Binding-site contacts:
Ligand atom O4 contacts residue TYR156 of chain 1.B at 2.7 Å (h-bond).
Ligand atom C6 contacts residue TYR168 of chain 1.B at 3.4 Å (hydrophobic).
Ligand atom O4 contacts residue VAL163 of chain 1.B at 3.9 Å.
Ligand atom C4 contacts residue GLN148 of chain 1.B at 4.4 Å.
Ligand atom C2 contacts residue ASN152 of chain 1.B at 3.9 Å.
Ligand atom O1 contacts residue TYR168 of chain 1.B at 4.4 Å.
Ligand atom C2 contacts residue MET170 of chain 1.B at 4.5 Å (hydrophobic).
Ligand atom O2 contacts residue ASP150 of chain 1.B at 2.6 Å (salt-bridge).
Ligand atom O2 contacts residue ASN152 of chain 1.B at 3.0 Å (h-bond).
Ligand atom C6 contacts residue VAL163 of chain 1.B at 3.8 Å (hydrophobic).
Ligand atom C2 contacts residue ASP150 of chain 1.B at 3.3 Å.
Ligand atom C3 contacts residue GLN148 of chain 1.B at 4.1 Å.
Ligand atom O6 contacts residue VAL163 of chain 1.B at 4.0 Å.
Ligand atom O3 contacts residue BMA1 of chain 1.J at 2.6 Å (h-bond).
Ligand atom C1 contacts residue TYR168 of chain 1.B at 4.5 Å (hydrophobic).
Ligand atom O3 contacts residue GLN148 of chain 1.B at 3.2 Å (h-bond).
Ligand atom C1 contacts residue ASN152 of chain 1.B at 3.9 Å.
Ligand atom C6 contacts residue ASN152 of chain 1.B at 4.2 Å.
Ligand atom C4 contacts residue ASN152 of chain 1.B at 4.1 Å.
Ligand atom O2 contacts residue GLN148 of chain 1.B at 3.6 Å (h-bond).
Ligand atom C4 contacts residue BMA1 of chain 1.J at 4.2 Å.
Ligand atom C3 contacts residue ASP150 of chain 1.B at 4.1 Å.
Ligand atom O5 contacts residue TYR168 of chain 1.B at 3.4 Å.
Ligand atom C3 contacts residue TYR156 of chain 1.B at 4.0 Å (hydrophobic).
Ligand atom C5 contacts residue TYR168 of chain 1.B at 4.3 Å (hydrophobic).
Ligand atom O3 contacts residue ASP150 of chain 1.B at 3.7 Å.
Ligand atom C4 contacts residue TYR156 of chain 1.B at 3.4 Å (hydrophobic).
Ligand atom C3 contacts residue BMA1 of chain 1.J at 3.5 Å.
Ligand atom C5 contacts residue ASN152 of chain 1.B at 3.9 Å.
Ligand atom O3 contacts residue TYR156 of chain 1.B at 3.5 Å (h-bond).
Ligand atom C2 contacts residue GLN148 of chain 1.B at 4.4 Å.
Ligand atom C4 contacts residue VAL154 of chain 1.B at 4.4 Å (hydrophobic).
Ligand atom O5 contacts residue ASN152 of chain 1.B at 3.1 Å (h-bond).
Ligand atom O6 contacts residue TYR168 of chain 1.B at 2.4 Å (h-bond).
Ligand atom O2 contacts residue MET170 of chain 1.B at 3.8 Å.
Ligand atom O4 contacts residue BMA1 of chain 1.J at 3.7 Å.

This small molecule binds to this protein.
Small molecule (SMILES): OC[C@H]1O[C@@H](O)[C@@H](O)[C@@H](O)[C@@H]1O

Sequence of chain 1.B:
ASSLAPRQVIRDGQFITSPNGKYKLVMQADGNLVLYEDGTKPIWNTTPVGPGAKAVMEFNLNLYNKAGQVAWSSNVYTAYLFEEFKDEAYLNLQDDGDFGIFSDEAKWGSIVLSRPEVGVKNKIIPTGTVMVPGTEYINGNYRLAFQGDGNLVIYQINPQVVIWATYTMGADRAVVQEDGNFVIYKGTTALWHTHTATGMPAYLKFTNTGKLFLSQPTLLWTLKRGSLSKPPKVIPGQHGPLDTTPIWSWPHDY